Binding-site contacts:
Ligand atom O3' contacts residue PRO205 of chain 1.YA at 4.2 Å.
Ligand atom O3' contacts residue DA1 of chain 1.FF at 1.6 Å.
Ligand atom C3' contacts residue DA1 of chain 1.FF at 2.6 Å.
Ligand atom O5' contacts residue DA1 of chain 1.FF at 4.3 Å.
Ligand atom C4' contacts residue DA1 of chain 1.FF at 3.9 Å.
Ligand atom C5' contacts residue DA1 of chain 1.FF at 4.4 Å.
Ligand atom C5' contacts residue PRO205 of chain 1.YA at 4.5 Å (hydrophobic).
Ligand atom C2' contacts residue DA1 of chain 1.FF at 3.1 Å.

This protein binds this small molecule.
Small molecule (SMILES): Nc1ccn([C@H]2C[C@H](O)[C@@H](COP(=O)(O)O)O2)c(=O)n1

Sequence of chain 1.YA:
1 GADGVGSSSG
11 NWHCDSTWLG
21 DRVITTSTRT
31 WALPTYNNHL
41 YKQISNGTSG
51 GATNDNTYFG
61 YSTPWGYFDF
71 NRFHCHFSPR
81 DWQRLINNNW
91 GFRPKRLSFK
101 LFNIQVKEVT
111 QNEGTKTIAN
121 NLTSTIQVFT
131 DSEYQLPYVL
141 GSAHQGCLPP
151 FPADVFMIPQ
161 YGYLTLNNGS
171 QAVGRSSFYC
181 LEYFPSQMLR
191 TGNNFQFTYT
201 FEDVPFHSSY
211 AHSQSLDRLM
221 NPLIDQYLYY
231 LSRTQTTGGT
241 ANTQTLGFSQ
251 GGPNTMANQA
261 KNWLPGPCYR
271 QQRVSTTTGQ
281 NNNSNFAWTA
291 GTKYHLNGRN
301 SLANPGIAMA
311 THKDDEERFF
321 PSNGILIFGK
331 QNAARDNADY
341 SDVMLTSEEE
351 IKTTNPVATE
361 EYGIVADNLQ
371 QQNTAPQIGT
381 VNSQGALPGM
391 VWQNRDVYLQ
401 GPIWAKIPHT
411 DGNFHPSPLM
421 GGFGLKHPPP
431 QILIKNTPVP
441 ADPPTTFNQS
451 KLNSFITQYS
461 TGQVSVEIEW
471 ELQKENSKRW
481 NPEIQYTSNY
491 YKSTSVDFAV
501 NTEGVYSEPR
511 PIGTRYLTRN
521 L